A small-molecule ligand and the protein it binds are described below.
Small molecule (SMILES): CC(=O)N[C@@H]1[C@@H](O)[C@H](O)[C@@H](CO)O[C@H]1O

Binding-site contacts:
Ligand atom C3 contacts residue ASN601 of chain 1.B at 3.8 Å.
Ligand atom C7 contacts residue THR602 of chain 1.B at 3.7 Å.
Ligand atom C8 contacts residue THR602 of chain 1.B at 3.4 Å.
Ligand atom C7 contacts residue ASN601 of chain 1.B at 4.0 Å.
Ligand atom C2 contacts residue ASN601 of chain 1.B at 2.5 Å.
Ligand atom O7 contacts residue THR602 of chain 1.B at 4.3 Å.
Ligand atom C5 contacts residue ASN601 of chain 1.B at 3.7 Å.
Ligand atom C1 contacts residue ASN601 of chain 1.B at 1.4 Å.
Ligand atom C4 contacts residue ASN601 of chain 1.B at 4.3 Å.
Ligand atom N2 contacts residue THR602 of chain 1.B at 4.0 Å.
Ligand atom O6 contacts residue ASN601 of chain 1.B at 4.4 Å.
Ligand atom O7 contacts residue ASN601 of chain 1.B at 4.2 Å.
Ligand atom N2 contacts residue ASN601 of chain 1.B at 2.9 Å (h-bond).
Ligand atom O5 contacts residue ASN601 of chain 1.B at 2.4 Å (h-bond).

Sequence of chain 1.B:
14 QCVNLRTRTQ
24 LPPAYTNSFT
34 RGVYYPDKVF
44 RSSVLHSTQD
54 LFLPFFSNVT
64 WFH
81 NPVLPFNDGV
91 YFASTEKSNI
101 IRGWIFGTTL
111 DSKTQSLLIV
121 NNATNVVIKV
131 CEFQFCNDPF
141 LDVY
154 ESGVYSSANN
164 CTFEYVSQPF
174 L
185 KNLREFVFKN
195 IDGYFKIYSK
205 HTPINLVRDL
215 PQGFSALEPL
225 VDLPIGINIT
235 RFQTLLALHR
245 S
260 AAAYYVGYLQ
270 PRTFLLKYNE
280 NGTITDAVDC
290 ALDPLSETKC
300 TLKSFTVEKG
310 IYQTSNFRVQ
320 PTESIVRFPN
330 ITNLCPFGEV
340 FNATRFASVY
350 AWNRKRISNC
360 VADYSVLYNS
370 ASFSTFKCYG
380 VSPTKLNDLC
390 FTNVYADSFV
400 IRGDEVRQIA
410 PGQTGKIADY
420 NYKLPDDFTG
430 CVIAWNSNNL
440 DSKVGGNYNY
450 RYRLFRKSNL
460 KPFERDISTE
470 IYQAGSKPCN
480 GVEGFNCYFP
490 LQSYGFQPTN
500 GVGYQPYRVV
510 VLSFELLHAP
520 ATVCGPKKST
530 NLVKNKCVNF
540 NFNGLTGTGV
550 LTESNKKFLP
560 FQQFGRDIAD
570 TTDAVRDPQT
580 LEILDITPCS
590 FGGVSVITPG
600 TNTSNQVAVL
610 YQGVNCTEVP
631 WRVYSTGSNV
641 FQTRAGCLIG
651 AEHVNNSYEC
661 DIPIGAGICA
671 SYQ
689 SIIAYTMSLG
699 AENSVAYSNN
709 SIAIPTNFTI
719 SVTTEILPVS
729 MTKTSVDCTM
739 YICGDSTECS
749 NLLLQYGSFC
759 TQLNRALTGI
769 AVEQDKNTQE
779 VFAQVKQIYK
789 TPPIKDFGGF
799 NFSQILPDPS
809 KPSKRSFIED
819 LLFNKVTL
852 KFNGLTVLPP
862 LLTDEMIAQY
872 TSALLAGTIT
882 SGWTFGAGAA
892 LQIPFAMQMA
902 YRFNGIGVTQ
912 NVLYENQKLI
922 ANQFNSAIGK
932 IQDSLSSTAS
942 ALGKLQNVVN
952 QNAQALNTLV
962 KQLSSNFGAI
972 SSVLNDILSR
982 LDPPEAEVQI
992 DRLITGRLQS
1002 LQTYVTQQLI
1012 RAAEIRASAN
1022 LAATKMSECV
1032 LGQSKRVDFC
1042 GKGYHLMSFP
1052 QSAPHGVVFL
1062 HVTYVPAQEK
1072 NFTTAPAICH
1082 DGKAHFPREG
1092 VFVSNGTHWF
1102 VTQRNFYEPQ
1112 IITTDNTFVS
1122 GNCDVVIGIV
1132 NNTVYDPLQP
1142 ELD